Binding-site contacts:
Ligand atom O2B contacts residue SER45 of chain 1.A at 2.8 Å (h-bond).
Ligand atom O4' contacts residue ADP1 of chain 1.C at 0.7 Å (h-bond).
Ligand atom C5 contacts residue ADP1 of chain 1.C at 0.6 Å.
Ligand atom C4' contacts residue ADP1 of chain 1.C at 0.7 Å.
Ligand atom O1A contacts residue ADP1 of chain 1.C at 0.6 Å (h-bond).
Ligand atom C6 contacts residue ADP1 of chain 1.C at 0.7 Å.
Ligand atom O5' contacts residue ADP1 of chain 1.C at 0.6 Å (h-bond).
Ligand atom N1 contacts residue ADP1 of chain 1.C at 0.7 Å (h-bond).
Ligand atom O1A contacts residue SER45 of chain 1.A at 2.9 Å (h-bond).
Ligand atom N6F contacts residue ADP1 of chain 1.C at 2.3 Å (h-bond).
Ligand atom O3' contacts residue ADP1 of chain 1.C at 1.0 Å (h-bond).
Ligand atom O3A contacts residue ADP1 of chain 1.C at 0.6 Å (h-bond).
Ligand atom C6F contacts residue ADP1 of chain 1.C at 2.0 Å.
Ligand atom N9 contacts residue ADP1 of chain 1.C at 0.7 Å (h-bond).
Ligand atom N6 contacts residue ADP1 of chain 1.C at 0.8 Å (h-bond).
Ligand atom O2B contacts residue ADP1 of chain 1.C at 0.6 Å (h-bond).
Ligand atom O2' contacts residue ADP1 of chain 1.C at 0.7 Å (h-bond).
Ligand atom O2A contacts residue SER45 of chain 1.A at 2.4 Å (h-bond).
Ligand atom PA contacts residue SER45 of chain 1.A at 3.1 Å.
Ligand atom O1B contacts residue ADP1 of chain 1.C at 0.6 Å (h-bond).
Ligand atom O2A contacts residue ADP1 of chain 1.C at 0.6 Å (h-bond).
Ligand atom C8 contacts residue ADP1 of chain 1.C at 0.7 Å.
Ligand atom C3' contacts residue ADP1 of chain 1.C at 0.8 Å.
Ligand atom O7F contacts residue ADP1 of chain 1.C at 2.3 Å.
Ligand atom PB contacts residue ADP1 of chain 1.C at 0.6 Å.
Ligand atom C1F contacts residue ADP1 of chain 1.C at 1.5 Å.
Ligand atom O1B contacts residue GLY41 of chain 1.A at 3.1 Å (h-bond).
Ligand atom N3 contacts residue ADP1 of chain 1.C at 0.7 Å (h-bond).
Ligand atom O3B contacts residue ADP1 of chain 1.C at 0.7 Å (h-bond).
Ligand atom C2 contacts residue ADP1 of chain 1.C at 0.7 Å.
Ligand atom N7 contacts residue LYS49 of chain 1.A at 2.9 Å (salt-bridge).
Ligand atom PA contacts residue ADP1 of chain 1.C at 0.6 Å.
Ligand atom C2F contacts residue ADP1 of chain 1.C at 2.7 Å.
Ligand atom O3B contacts residue LYS44 of chain 1.A at 2.5 Å (salt-bridge).
Ligand atom C5' contacts residue ADP1 of chain 1.C at 0.6 Å.
Ligand atom N7 contacts residue ADP1 of chain 1.C at 0.6 Å (h-bond).
Ligand atom C2' contacts residue ADP1 of chain 1.C at 0.7 Å.
Ligand atom C4 contacts residue ADP1 of chain 1.C at 0.7 Å.
Ligand atom O1A contacts residue THR46 of chain 1.A at 2.8 Å (h-bond).
Ligand atom C1' contacts residue ADP1 of chain 1.C at 0.7 Å.

Sequence of chain 1.A:
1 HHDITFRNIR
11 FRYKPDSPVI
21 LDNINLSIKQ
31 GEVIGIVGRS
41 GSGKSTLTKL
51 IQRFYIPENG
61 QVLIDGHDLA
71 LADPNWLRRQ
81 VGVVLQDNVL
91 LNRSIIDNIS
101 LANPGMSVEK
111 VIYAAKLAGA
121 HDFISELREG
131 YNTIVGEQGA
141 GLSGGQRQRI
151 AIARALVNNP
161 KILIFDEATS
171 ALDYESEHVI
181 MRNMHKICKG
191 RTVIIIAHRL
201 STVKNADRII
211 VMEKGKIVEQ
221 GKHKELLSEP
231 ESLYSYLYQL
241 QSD

The protein below binds the small molecule below.
Small molecule (SMILES): Nc1ncnc2c1ncn2[C@@H]1O[C@H](COP(=O)(O)OP(=O)(O)OP(=O)(O)O)[C@H]2OC3(O[C@H]21)C([N+](=O)[O-])=CC(=[N+]([O-])O)C=C3[N+](=O)[O-]